A small-molecule ligand and the protein it binds are described below.
Small molecule (SMILES): CC(=O)N[C@H]1[C@H](O[C@H]2[C@H](O)[C@@H](NC(C)=O)CO[C@@H]2CO)O[C@H](CO)[C@@H](O[C@@H]2O[C@H](CO[C@H]3O[C@H](CO[C@@H]4O[C@H](CO)[C@@H](O)[C@H](O)[C@@H]4O)[C@@H](O)[C@@H](O)[C@@H]3O)[C@@H](O)[C@H](O[C@@H]3O[C@H](CO[C@H]4O[C@H](CO)[C@H](O)[C@H](O)[C@H]4O)[C@@H](O)[C@H](O)[C@@H]3O)[C@@H]2O)[C@@H]1O

Sequence of chain 1.A:
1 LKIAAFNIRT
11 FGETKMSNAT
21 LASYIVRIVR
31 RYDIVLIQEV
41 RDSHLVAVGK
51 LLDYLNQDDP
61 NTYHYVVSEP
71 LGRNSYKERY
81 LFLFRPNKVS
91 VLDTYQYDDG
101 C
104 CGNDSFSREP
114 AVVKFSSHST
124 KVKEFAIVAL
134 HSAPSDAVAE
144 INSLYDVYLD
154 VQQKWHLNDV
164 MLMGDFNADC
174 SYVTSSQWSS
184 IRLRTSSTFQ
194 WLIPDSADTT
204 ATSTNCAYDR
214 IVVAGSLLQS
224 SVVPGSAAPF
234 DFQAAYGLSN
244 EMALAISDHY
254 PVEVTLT

Binding-site contacts:
Ligand atom O3 contacts residue GLU244 of chain 1.A at 3.0 Å (salt-bridge).
Ligand atom C3 contacts residue GLU244 of chain 1.A at 3.7 Å.
Ligand atom C2 contacts residue ASN18 of chain 1.A at 2.5 Å.
Ligand atom O5 contacts residue ASN18 of chain 1.A at 2.5 Å (h-bond).
Ligand atom C4 contacts residue ASN18 of chain 1.A at 4.4 Å.
Ligand atom O6 contacts residue ALA248 of chain 1.A at 3.9 Å.
Ligand atom C2 contacts residue GLU244 of chain 1.A at 3.9 Å.
Ligand atom C8 contacts residue GLU244 of chain 1.A at 3.0 Å.
Ligand atom C6 contacts residue ALA248 of chain 1.A at 4.3 Å (hydrophobic).
Ligand atom C8 contacts residue MET245 of chain 1.A at 4.1 Å (hydrophobic).
Ligand atom C1 contacts residue LEU21 of chain 1.A at 4.4 Å (hydrophobic).
Ligand atom C3 contacts residue ASN18 of chain 1.A at 3.9 Å.
Ligand atom C5 contacts residue ASN18 of chain 1.A at 3.9 Å.
Ligand atom C7 contacts residue ASN18 of chain 1.A at 3.9 Å.
Ligand atom C6 contacts residue MET245 of chain 1.A at 4.0 Å (hydrophobic).
Ligand atom O6 contacts residue LEU21 of chain 1.A at 4.3 Å.
Ligand atom N2 contacts residue GLU244 of chain 1.A at 3.0 Å (salt-bridge).
Ligand atom N2 contacts residue ASN18 of chain 1.A at 2.8 Å (h-bond).
Ligand atom C6 contacts residue LEU21 of chain 1.A at 4.2 Å (hydrophobic).
Ligand atom O5 contacts residue LEU21 of chain 1.A at 3.9 Å.
Ligand atom C7 contacts residue GLU244 of chain 1.A at 3.6 Å.
Ligand atom O7 contacts residue ASN18 of chain 1.A at 4.4 Å.
Ligand atom C1 contacts residue ASN18 of chain 1.A at 1.5 Å.